Sequence of chain 1.B:
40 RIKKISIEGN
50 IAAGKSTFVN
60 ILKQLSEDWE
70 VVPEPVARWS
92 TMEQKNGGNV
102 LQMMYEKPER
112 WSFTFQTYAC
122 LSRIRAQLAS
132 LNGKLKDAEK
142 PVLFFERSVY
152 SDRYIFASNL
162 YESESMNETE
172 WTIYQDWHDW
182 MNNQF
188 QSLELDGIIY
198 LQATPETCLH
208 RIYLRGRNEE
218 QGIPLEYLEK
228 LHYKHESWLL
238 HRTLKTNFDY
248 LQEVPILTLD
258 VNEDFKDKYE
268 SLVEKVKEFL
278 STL

Binding-site contacts:
Ligand atom CAN contacts residue SER166 of chain 1.B at 3.8 Å.
Ligand atom SAW contacts residue TYR106 of chain 1.B at 3.8 Å.
Ligand atom N1 contacts residue PHE157 of chain 1.B at 3.1 Å.
Ligand atom C4 contacts residue GLU73 of chain 1.B at 3.8 Å.
Ligand atom SAV contacts residue PHE157 of chain 1.B at 3.5 Å.
Ligand atom CAH contacts residue PRO109 of chain 1.B at 3.7 Å (hydrophobic).
Ligand atom C4 contacts residue VAL75 of chain 1.B at 3.5 Å (hydrophobic).
Ligand atom CAL contacts residue GLU217 of chain 1.B at 3.9 Å.
Ligand atom C2 contacts residue GLN117 of chain 1.B at 3.9 Å.
Ligand atom CAA contacts residue ILE50 of chain 1.B at 3.6 Å (hydrophobic).
Ligand atom NAD contacts residue VAL75 of chain 1.B at 3.0 Å.
Ligand atom NAT contacts residue SER164 of chain 1.B at 3.4 Å.
Ligand atom NAD contacts residue GLU73 of chain 1.B at 2.5 Å (salt-bridge).
Ligand atom N1 contacts residue GLN117 of chain 1.B at 3.1 Å (h-bond).
Ligand atom SAV contacts residue PHE116 of chain 1.B at 3.7 Å.
Ligand atom NAC contacts residue GLN117 of chain 1.B at 2.8 Å (h-bond).
Ligand atom C2 contacts residue PHE116 of chain 1.B at 3.8 Å (hydrophobic).
Ligand atom CAG contacts residue MET105 of chain 1.B at 3.2 Å (hydrophobic).
Ligand atom CAP contacts residue PHE157 of chain 1.B at 3.9 Å (hydrophobic).
Ligand atom CAI contacts residue MET105 of chain 1.B at 3.6 Å (hydrophobic).
Ligand atom CAI contacts residue TYR106 of chain 1.B at 3.7 Å (hydrophobic).
Ligand atom C5 contacts residue ASP153 of chain 1.B at 3.6 Å.
Ligand atom NAS contacts residue TYR224 of chain 1.B at 3.7 Å.
Ligand atom CAK contacts residue TYR224 of chain 1.B at 3.9 Å (hydrophobic).
Ligand atom SAV contacts residue GLN117 of chain 1.B at 4.0 Å.
Ligand atom NAC contacts residue ASP153 of chain 1.B at 2.7 Å (salt-bridge).
Ligand atom CAN contacts residue LEU161 of chain 1.B at 3.5 Å (hydrophobic).
Ligand atom C6 contacts residue ASP153 of chain 1.B at 3.5 Å.
Ligand atom C6 contacts residue PHE157 of chain 1.B at 3.8 Å (hydrophobic).
Ligand atom CAM contacts residue SER166 of chain 1.B at 3.6 Å.
Ligand atom C6 contacts residue GLN117 of chain 1.B at 3.7 Å.
Ligand atom CAN contacts residue PRO109 of chain 1.B at 3.9 Å (hydrophobic).
Ligand atom N3 contacts residue PHE157 of chain 1.B at 3.9 Å.
Ligand atom CAA contacts residue GLU217 of chain 1.B at 3.9 Å.
Ligand atom OAF contacts residue SER164 of chain 1.B at 3.6 Å.
Ligand atom NAD contacts residue ARG148 of chain 1.B at 3.5 Å (salt-bridge).
Ligand atom N1 contacts residue PHE116 of chain 1.B at 3.8 Å.
Ligand atom OAU contacts residue TYR224 of chain 1.B at 3.8 Å.
Ligand atom C2 contacts residue PHE157 of chain 1.B at 3.4 Å (hydrophobic).
Ligand atom CAG contacts residue TYR106 of chain 1.B at 3.7 Å (hydrophobic).

A small-molecule ligand and the protein it binds are described below.
Small molecule (SMILES): CCCc1sc(-c2cccc(OCCNS(C)(=O)=O)c2)nc1CSc1nc(N)cc(N)n1